A small-molecule ligand and the protein it binds are described below.
Small molecule (SMILES): CC(=O)N[C@@H]1[C@@H](O)[C@H](O)[C@@H](CO)O[C@H]1O

Binding-site contacts:
Ligand atom C4 contacts residue ASN422 of chain 1.B at 4.1 Å.
Ligand atom O7 contacts residue ARG417 of chain 1.B at 4.5 Å.
Ligand atom O3 contacts residue ARG417 of chain 1.B at 2.7 Å (salt-bridge).
Ligand atom O6 contacts residue LYS499 of chain 1.B at 3.5 Å (salt-bridge).
Ligand atom O5 contacts residue LYS499 of chain 1.B at 2.7 Å (salt-bridge).
Ligand atom O5 contacts residue ASN422 of chain 1.B at 2.4 Å (h-bond).
Ligand atom C1 contacts residue ASP598 of chain 1.B at 4.2 Å.
Ligand atom N2 contacts residue ASN422 of chain 1.B at 2.8 Å (h-bond).
Ligand atom O7 contacts residue ASN422 of chain 1.B at 3.3 Å (h-bond).
Ligand atom N2 contacts residue ARG417 of chain 1.B at 4.3 Å.
Ligand atom N2 contacts residue ASP598 of chain 1.B at 2.7 Å (salt-bridge).
Ligand atom C5 contacts residue LYS499 of chain 1.B at 3.5 Å.
Ligand atom C6 contacts residue LYS499 of chain 1.B at 3.2 Å.
Ligand atom C8 contacts residue GLY421 of chain 1.B at 3.6 Å.
Ligand atom C1 contacts residue LYS499 of chain 1.B at 3.7 Å.
Ligand atom C3 contacts residue ARG417 of chain 1.B at 3.8 Å.
Ligand atom C5 contacts residue ASN422 of chain 1.B at 3.6 Å.
Ligand atom C3 contacts residue ASN422 of chain 1.B at 3.7 Å.
Ligand atom C8 contacts residue ARG417 of chain 1.B at 3.8 Å.
Ligand atom C8 contacts residue ASP598 of chain 1.B at 3.6 Å.
Ligand atom C1 contacts residue ASN422 of chain 1.B at 1.4 Å.
Ligand atom C2 contacts residue ASP598 of chain 1.B at 3.4 Å.
Ligand atom C2 contacts residue ASN422 of chain 1.B at 2.3 Å.
Ligand atom C7 contacts residue ARG417 of chain 1.B at 4.0 Å.
Ligand atom C7 contacts residue ASP598 of chain 1.B at 3.6 Å.
Ligand atom C8 contacts residue ASN422 of chain 1.B at 4.0 Å.
Ligand atom C7 contacts residue ASN422 of chain 1.B at 3.3 Å.
Ligand atom C8 contacts residue SER420 of chain 1.B at 3.2 Å.

Sequence of chain 1.B:
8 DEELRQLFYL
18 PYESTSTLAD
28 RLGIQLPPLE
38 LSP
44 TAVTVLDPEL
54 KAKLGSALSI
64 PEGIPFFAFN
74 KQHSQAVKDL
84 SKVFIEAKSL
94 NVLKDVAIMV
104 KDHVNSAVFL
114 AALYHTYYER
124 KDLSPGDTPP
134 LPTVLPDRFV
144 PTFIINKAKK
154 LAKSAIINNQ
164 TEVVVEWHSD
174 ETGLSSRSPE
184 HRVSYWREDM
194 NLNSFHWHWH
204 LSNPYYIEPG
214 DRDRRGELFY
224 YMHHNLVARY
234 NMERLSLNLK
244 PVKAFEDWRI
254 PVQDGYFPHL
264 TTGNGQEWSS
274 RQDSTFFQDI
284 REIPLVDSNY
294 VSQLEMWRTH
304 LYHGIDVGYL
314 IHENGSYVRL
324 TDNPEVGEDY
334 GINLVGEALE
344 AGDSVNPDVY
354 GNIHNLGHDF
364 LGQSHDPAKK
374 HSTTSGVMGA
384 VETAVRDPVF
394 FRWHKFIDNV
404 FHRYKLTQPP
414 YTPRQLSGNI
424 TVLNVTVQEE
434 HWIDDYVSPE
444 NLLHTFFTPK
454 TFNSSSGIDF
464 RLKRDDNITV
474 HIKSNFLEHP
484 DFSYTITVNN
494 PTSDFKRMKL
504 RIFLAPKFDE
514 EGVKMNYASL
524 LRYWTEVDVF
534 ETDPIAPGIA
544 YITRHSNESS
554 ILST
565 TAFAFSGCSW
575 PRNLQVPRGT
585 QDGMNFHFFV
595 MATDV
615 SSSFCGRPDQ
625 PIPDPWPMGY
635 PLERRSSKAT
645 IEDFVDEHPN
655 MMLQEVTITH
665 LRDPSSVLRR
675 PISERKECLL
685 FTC